Binding-site contacts:
Ligand atom C9 contacts residue PRO223 of chain 1.A at 3.6 Å (hydrophobic).
Ligand atom O contacts residue ZN1 of chain 1.C at 2.1 Å.
Ligand atom N2 contacts residue GLY132 of chain 1.A at 2.9 Å (h-bond).
Ligand atom C contacts residue HIS191 of chain 1.A at 3.8 Å.
Ligand atom O1 contacts residue LEU134 of chain 1.A at 2.8 Å (h-bond).
Ligand atom C10 contacts residue ALA225 of chain 1.A at 3.6 Å (hydrophobic).
Ligand atom CB contacts residue GLU192 of chain 1.A at 3.5 Å.
Ligand atom C12 contacts residue LEU134 of chain 1.A at 3.6 Å (hydrophobic).
Ligand atom O3 contacts residue GLY132 of chain 1.A at 3.4 Å.
Ligand atom O3 contacts residue ASN175 of chain 1.A at 3.4 Å (h-bond).
Ligand atom N contacts residue ZN1 of chain 1.C at 3.1 Å.
Ligand atom C7 contacts residue MET131 of chain 1.A at 3.2 Å (hydrophobic).
Ligand atom C5 contacts residue GLY132 of chain 1.A at 3.5 Å.
Ligand atom O4 contacts residue ZN1 of chain 1.C at 2.4 Å.
Ligand atom O4 contacts residue GLU192 of chain 1.A at 2.8 Å (salt-bridge).
Ligand atom O1 contacts residue GLY132 of chain 1.A at 3.7 Å.
Ligand atom O3 contacts residue TYR176 of chain 1.A at 2.9 Å.
Ligand atom C12 contacts residue ASN175 of chain 1.A at 3.6 Å.
Ligand atom O1 contacts residue THR133 of chain 1.A at 3.4 Å.
Ligand atom N2 contacts residue ALA225 of chain 1.A at 3.7 Å.
Ligand atom C10 contacts residue GLY132 of chain 1.A at 3.8 Å.
Ligand atom O contacts residue HIS191 of chain 1.A at 3.4 Å (h-bond).
Ligand atom N1 contacts residue PRO223 of chain 1.A at 3.6 Å (h-bond).
Ligand atom C9 contacts residue ILE224 of chain 1.A at 3.6 Å (hydrophobic).
Ligand atom N contacts residue HIS191 of chain 1.A at 3.8 Å.
Ligand atom C14 contacts residue TYR176 of chain 1.A at 3.1 Å (hydrophobic).
Ligand atom N contacts residue GLY135 of chain 1.A at 3.1 Å (h-bond).
Ligand atom O4 contacts residue HIS191 of chain 1.A at 3.2 Å.
Ligand atom O2 contacts residue ALA225 of chain 1.A at 2.6 Å (h-bond).
Ligand atom N contacts residue GLU192 of chain 1.A at 2.9 Å (salt-bridge).
Ligand atom C0 contacts residue GLY135 of chain 1.A at 3.8 Å.
Ligand atom C11 contacts residue ALA225 of chain 1.A at 3.5 Å (hydrophobic).
Ligand atom O4 contacts residue HIS195 of chain 1.A at 3.2 Å (h-bond).
Ligand atom C contacts residue ZN1 of chain 1.C at 2.9 Å.
Ligand atom O contacts residue HIS201 of chain 1.A at 3.0 Å (h-bond).
Ligand atom C12 contacts residue ALA225 of chain 1.A at 3.5 Å (hydrophobic).
Ligand atom C3 contacts residue VAL188 of chain 1.A at 3.6 Å (hydrophobic).
Ligand atom C11 contacts residue GLY132 of chain 1.A at 3.8 Å.
Ligand atom O2 contacts residue ILE224 of chain 1.A at 3.4 Å.
Ligand atom C2 contacts residue HIS191 of chain 1.A at 3.8 Å.

The protein below binds the small molecule below.
Small molecule (SMILES): CC(C)C[C@H](CC(=O)NO)C(=O)N[C@H](C(=O)NC(C)C(=O)NCCN)C(C)(C)C

Sequence of chain 1.A:
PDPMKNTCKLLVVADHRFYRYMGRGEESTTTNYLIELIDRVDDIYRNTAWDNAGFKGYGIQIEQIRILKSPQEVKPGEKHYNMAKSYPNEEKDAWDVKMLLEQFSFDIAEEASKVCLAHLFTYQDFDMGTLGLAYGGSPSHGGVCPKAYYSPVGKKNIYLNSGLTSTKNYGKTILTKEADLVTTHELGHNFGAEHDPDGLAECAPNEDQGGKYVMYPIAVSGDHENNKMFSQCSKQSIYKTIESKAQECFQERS